Binding-site contacts:
Ligand atom C4 contacts residue NAD1 of chain 1.R at 3.5 Å.
Ligand atom O6 contacts residue GLY420 of chain 1.E at 2.5 Å (h-bond).
Ligand atom C8 contacts residue MET75 of chain 1.E at 3.5 Å (hydrophobic).
Ligand atom N3 contacts residue CYS336 of chain 1.E at 1.6 Å (h-bond).
Ligand atom C2 contacts residue NAD1 of chain 1.R at 3.5 Å.
Ligand atom C6 contacts residue CYS336 of chain 1.E at 3.5 Å (hydrophobic).
Ligand atom N7 contacts residue MET419 of chain 1.E at 3.5 Å (h-bond).
Ligand atom O2P contacts residue SER334 of chain 1.E at 2.5 Å (h-bond).
Ligand atom C5 contacts residue CYS336 of chain 1.E at 3.3 Å (hydrophobic).
Ligand atom O2P contacts residue GLY333 of chain 1.E at 3.2 Å.
Ligand atom O3' contacts residue ASP369 of chain 1.E at 2.8 Å (salt-bridge).
Ligand atom N7 contacts residue GLY418 of chain 1.E at 3.6 Å.
Ligand atom O2' contacts residue ASP369 of chain 1.E at 2.7 Å (salt-bridge).
Ligand atom O5' contacts residue GLY370 of chain 1.E at 3.3 Å.
Ligand atom N1 contacts residue GLN446 of chain 1.E at 3.7 Å.
Ligand atom O5' contacts residue GLY333 of chain 1.E at 3.3 Å.
Ligand atom O3' contacts residue SER73 of chain 1.E at 3.2 Å.
Ligand atom N1 contacts residue CYS336 of chain 1.E at 2.9 Å (h-bond).
Ligand atom O6 contacts residue GLY418 of chain 1.E at 3.2 Å.
Ligand atom O2' contacts residue NAD1 of chain 1.R at 2.4 Å (h-bond).
Ligand atom O6 contacts residue MET419 of chain 1.E at 2.9 Å (h-bond).
Ligand atom C6 contacts residue MET419 of chain 1.E at 3.8 Å (hydrophobic).
Ligand atom N9 contacts residue CYS336 of chain 1.E at 3.4 Å (h-bond).
Ligand atom C2 contacts residue CYS336 of chain 1.E at 1.9 Å (hydrophobic).
Ligand atom C4 contacts residue CYS336 of chain 1.E at 2.5 Å (hydrophobic).
Ligand atom O3P contacts residue GLY392 of chain 1.E at 3.2 Å.
Ligand atom O3P contacts residue SER393 of chain 1.E at 2.6 Å (h-bond).
Ligand atom O3P contacts residue TYR416 of chain 1.E at 3.2 Å (h-bond).
Ligand atom O1P contacts residue GLY370 of chain 1.E at 3.3 Å.
Ligand atom P contacts residue GLY370 of chain 1.E at 3.7 Å.
Ligand atom O2P contacts residue GLY371 of chain 1.E at 3.7 Å.
Ligand atom C2' contacts residue NAD1 of chain 1.R at 3.3 Å.
Ligand atom C2' contacts residue ARG327 of chain 1.E at 3.8 Å.
Ligand atom O2' contacts residue ARG327 of chain 1.E at 2.9 Å (salt-bridge).
Ligand atom O1P contacts residue GLY392 of chain 1.E at 3.8 Å.
Ligand atom O3' contacts residue ARG327 of chain 1.E at 3.8 Å.
Ligand atom N3 contacts residue NAD1 of chain 1.R at 3.2 Å.
Ligand atom C1' contacts residue NAD1 of chain 1.R at 3.5 Å.
Ligand atom C6 contacts residue GLY420 of chain 1.E at 3.4 Å.
Ligand atom P contacts residue SER334 of chain 1.E at 3.7 Å.

Sequence of chain 1.H:
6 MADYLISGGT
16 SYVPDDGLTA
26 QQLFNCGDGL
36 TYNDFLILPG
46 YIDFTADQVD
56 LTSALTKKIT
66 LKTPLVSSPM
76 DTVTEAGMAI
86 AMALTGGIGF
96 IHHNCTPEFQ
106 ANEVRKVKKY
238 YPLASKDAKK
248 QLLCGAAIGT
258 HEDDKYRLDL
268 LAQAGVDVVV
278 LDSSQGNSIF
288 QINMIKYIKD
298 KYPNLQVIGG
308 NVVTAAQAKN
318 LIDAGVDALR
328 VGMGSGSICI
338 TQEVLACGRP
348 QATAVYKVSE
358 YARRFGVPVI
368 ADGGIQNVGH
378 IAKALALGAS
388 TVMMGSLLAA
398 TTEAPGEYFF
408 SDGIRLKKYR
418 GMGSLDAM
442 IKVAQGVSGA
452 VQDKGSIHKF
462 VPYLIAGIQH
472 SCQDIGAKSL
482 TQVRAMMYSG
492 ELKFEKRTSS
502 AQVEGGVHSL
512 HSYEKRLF

This small molecule binds to this protein.
Small molecule (SMILES): O=c1[nH]cnc2c1ncn2[C@@H]1O[C@H](COP(=O)(O)O)[C@@H](O)[C@H]1O

Sequence of chain 1.E:
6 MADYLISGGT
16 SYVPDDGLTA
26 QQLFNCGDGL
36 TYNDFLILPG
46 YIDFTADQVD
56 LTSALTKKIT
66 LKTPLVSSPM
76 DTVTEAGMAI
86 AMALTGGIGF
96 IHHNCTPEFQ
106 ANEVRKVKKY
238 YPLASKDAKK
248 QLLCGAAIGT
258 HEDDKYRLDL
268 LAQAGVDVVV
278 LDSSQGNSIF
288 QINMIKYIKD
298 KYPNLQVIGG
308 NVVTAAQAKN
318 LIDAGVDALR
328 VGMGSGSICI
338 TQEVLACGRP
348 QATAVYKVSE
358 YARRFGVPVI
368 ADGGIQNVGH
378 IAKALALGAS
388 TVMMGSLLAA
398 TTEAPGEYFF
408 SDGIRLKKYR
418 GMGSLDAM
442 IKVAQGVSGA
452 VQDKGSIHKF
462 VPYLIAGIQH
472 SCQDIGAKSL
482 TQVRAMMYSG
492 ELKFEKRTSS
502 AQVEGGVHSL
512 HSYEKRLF